Sequence of chain 1.F:
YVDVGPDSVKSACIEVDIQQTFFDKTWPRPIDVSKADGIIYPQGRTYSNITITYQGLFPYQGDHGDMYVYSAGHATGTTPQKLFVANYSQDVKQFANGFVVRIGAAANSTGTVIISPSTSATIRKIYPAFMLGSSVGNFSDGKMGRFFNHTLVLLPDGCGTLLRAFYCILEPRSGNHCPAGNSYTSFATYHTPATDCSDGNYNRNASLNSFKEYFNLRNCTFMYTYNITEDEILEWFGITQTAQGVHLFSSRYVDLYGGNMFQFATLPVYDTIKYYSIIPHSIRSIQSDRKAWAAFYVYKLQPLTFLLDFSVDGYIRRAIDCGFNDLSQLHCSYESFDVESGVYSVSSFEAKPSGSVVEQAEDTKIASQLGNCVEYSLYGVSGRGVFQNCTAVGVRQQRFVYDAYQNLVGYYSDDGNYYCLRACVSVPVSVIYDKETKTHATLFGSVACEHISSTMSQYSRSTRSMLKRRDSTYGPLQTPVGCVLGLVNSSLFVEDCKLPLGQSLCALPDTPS

Binding-site contacts:
Ligand atom C6 contacts residue ASN155 of chain 1.F at 4.2 Å.
Ligand atom O7 contacts residue GLY159 of chain 1.F at 4.0 Å.
Ligand atom O5 contacts residue ASN155 of chain 1.F at 2.4 Å (h-bond).
Ligand atom C3 contacts residue ASN155 of chain 1.F at 3.9 Å.
Ligand atom O6 contacts residue ASN155 of chain 1.F at 3.9 Å.
Ligand atom C7 contacts residue MET161 of chain 1.F at 3.7 Å (hydrophobic).
Ligand atom N2 contacts residue ASN155 of chain 1.F at 3.0 Å (h-bond).
Ligand atom N2 contacts residue MET161 of chain 1.F at 3.8 Å.
Ligand atom C2 contacts residue ASN155 of chain 1.F at 2.7 Å.
Ligand atom C1 contacts residue MET161 of chain 1.F at 4.0 Å (hydrophobic).
Ligand atom O7 contacts residue MET161 of chain 1.F at 4.2 Å.
Ligand atom C4 contacts residue ASN155 of chain 1.F at 4.3 Å.
Ligand atom C5 contacts residue ASN155 of chain 1.F at 3.5 Å.
Ligand atom C1 contacts residue ASN155 of chain 1.F at 1.5 Å.
Ligand atom C7 contacts residue ASN155 of chain 1.F at 4.1 Å.
Ligand atom C8 contacts residue MET161 of chain 1.F at 3.6 Å (hydrophobic).
Ligand atom C2 contacts residue MET161 of chain 1.F at 3.9 Å (hydrophobic).
Ligand atom C7 contacts residue GLY159 of chain 1.F at 4.4 Å.

A protein and the small-molecule ligand that binds it are described below.
Small molecule (SMILES): CC(=O)N[C@@H]1[C@@H](O)[C@H](O)[C@@H](CO)O[C@H]1O